Sequence of chain 3.A:
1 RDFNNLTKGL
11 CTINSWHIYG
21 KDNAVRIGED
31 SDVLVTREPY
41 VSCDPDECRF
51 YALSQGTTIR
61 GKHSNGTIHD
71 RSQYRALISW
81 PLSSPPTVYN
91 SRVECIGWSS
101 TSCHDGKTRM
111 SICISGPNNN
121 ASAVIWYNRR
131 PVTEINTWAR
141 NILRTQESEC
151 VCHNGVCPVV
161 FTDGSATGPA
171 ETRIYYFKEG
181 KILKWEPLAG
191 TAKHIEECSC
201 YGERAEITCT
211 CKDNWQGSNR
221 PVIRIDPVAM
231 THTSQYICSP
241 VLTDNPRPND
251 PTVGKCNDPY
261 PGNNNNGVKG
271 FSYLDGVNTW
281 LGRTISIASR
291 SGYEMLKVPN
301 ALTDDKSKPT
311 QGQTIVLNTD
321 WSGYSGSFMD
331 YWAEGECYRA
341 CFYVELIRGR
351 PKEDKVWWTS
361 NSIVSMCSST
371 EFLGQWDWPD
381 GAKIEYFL

Binding-site contacts:
Ligand atom C8 contacts residue ASP2 of chain 3.A at 3.7 Å.
Ligand atom C5 contacts residue ASP2 of chain 3.A at 4.1 Å.
Ligand atom C8 contacts residue PHE3 of chain 3.A at 3.4 Å (hydrophobic).
Ligand atom N2 contacts residue ASN5 of chain 3.A at 2.9 Å (h-bond).
Ligand atom O7 contacts residue ASN5 of chain 3.A at 4.1 Å.
Ligand atom O3 contacts residue ASP2 of chain 3.A at 3.2 Å (salt-bridge).
Ligand atom C7 contacts residue ASN5 of chain 3.A at 3.8 Å.
Ligand atom C6 contacts residue ASP2 of chain 3.A at 3.3 Å.
Ligand atom C4 contacts residue ASN5 of chain 3.A at 4.2 Å.
Ligand atom C1 contacts residue ASN154 of chain 3.A at 3.9 Å.
Ligand atom C5 contacts residue ASN154 of chain 3.A at 3.5 Å.
Ligand atom C3 contacts residue ASN5 of chain 3.A at 3.8 Å.
Ligand atom O5 contacts residue ASP2 of chain 3.A at 3.5 Å (salt-bridge).
Ligand atom C4 contacts residue ASN154 of chain 3.A at 4.4 Å.
Ligand atom N2 contacts residue PHE3 of chain 3.A at 2.9 Å (h-bond).
Ligand atom C8 contacts residue ASN154 of chain 3.A at 4.3 Å.
Ligand atom C1 contacts residue PHE3 of chain 3.A at 3.8 Å (hydrophobic).
Ligand atom C5 contacts residue ASN5 of chain 3.A at 3.6 Å.
Ligand atom C3 contacts residue PHE3 of chain 3.A at 4.3 Å (hydrophobic).
Ligand atom O5 contacts residue ASN5 of chain 3.A at 2.3 Å (h-bond).
Ligand atom N2 contacts residue ASP2 of chain 3.A at 3.8 Å.
Ligand atom C2 contacts residue ASN5 of chain 3.A at 2.4 Å.
Ligand atom O6 contacts residue ASN154 of chain 3.A at 3.8 Å.
Ligand atom C3 contacts residue ASP2 of chain 3.A at 4.0 Å.
Ligand atom O5 contacts residue ASN154 of chain 3.A at 3.9 Å.
Ligand atom C6 contacts residue ASN154 of chain 3.A at 4.5 Å.
Ligand atom C2 contacts residue PHE3 of chain 3.A at 3.8 Å (hydrophobic).
Ligand atom O6 contacts residue ASP2 of chain 3.A at 2.7 Å (salt-bridge).
Ligand atom C7 contacts residue ASP2 of chain 3.A at 3.9 Å.
Ligand atom C7 contacts residue PHE3 of chain 3.A at 3.6 Å (hydrophobic).
Ligand atom C1 contacts residue ASN5 of chain 3.A at 1.5 Å.

The protein below binds the small molecule below.
Small molecule (SMILES): CC(=O)N[C@H]1[C@H](O[C@H]2[C@H](O)[C@@H](NC(C)=O)CO[C@@H]2CO)O[C@H](CO)[C@@H](O)[C@@H]1O